The protein below binds the small molecule below.
Small molecule (SMILES): CC(=O)N[C@H]1[C@H](O[C@H]2[C@H](O)[C@@H](NC(C)=O)CO[C@@H]2CO)O[C@H](CO)[C@@H](O)[C@@H]1O

Binding-site contacts:
Ligand atom O7 contacts residue TRP154 of chain 46.E at 4.5 Å.
Ligand atom C7 contacts residue TYR93 of chain 46.E at 4.3 Å (hydrophobic).
Ligand atom N2 contacts residue ASN182 of chain 46.E at 2.9 Å (h-bond).
Ligand atom O4 contacts residue VAL94 of chain 46.E at 3.7 Å.
Ligand atom O7 contacts residue VAL94 of chain 46.E at 3.5 Å.
Ligand atom C3 contacts residue VAL94 of chain 46.E at 4.4 Å (hydrophobic).
Ligand atom C8 contacts residue ASP150 of chain 46.E at 4.3 Å.
Ligand atom C2 contacts residue VAL94 of chain 46.E at 4.3 Å (hydrophobic).
Ligand atom C7 contacts residue ASN182 of chain 46.E at 3.1 Å.
Ligand atom C2 contacts residue ASN182 of chain 46.E at 2.5 Å.
Ligand atom C5 contacts residue ASN182 of chain 46.E at 3.6 Å.
Ligand atom C8 contacts residue ASN182 of chain 46.E at 4.3 Å.
Ligand atom O7 contacts residue ASN182 of chain 46.E at 2.9 Å (h-bond).
Ligand atom N2 contacts residue TYR93 of chain 46.E at 3.3 Å (h-bond).
Ligand atom C1 contacts residue TYR93 of chain 46.E at 3.8 Å (hydrophobic).
Ligand atom O7 contacts residue LEU70 of chain 46.E at 3.7 Å.
Ligand atom C7 contacts residue TRP154 of chain 46.E at 4.5 Å (hydrophobic).
Ligand atom C8 contacts residue TYR93 of chain 46.E at 4.4 Å (hydrophobic).
Ligand atom O3 contacts residue VAL94 of chain 46.E at 4.5 Å.
Ligand atom C8 contacts residue TRP154 of chain 46.E at 3.6 Å (hydrophobic).
Ligand atom C2 contacts residue TYR93 of chain 46.E at 3.8 Å (hydrophobic).
Ligand atom C4 contacts residue ASN182 of chain 46.E at 4.3 Å.
Ligand atom C3 contacts residue ASN182 of chain 46.E at 3.8 Å.
Ligand atom C1 contacts residue ASN182 of chain 46.E at 1.4 Å.
Ligand atom O5 contacts residue ASN182 of chain 46.E at 2.4 Å (h-bond).
Ligand atom C3 contacts residue TYR93 of chain 46.E at 3.8 Å (hydrophobic).

Sequence of chain 46.E:
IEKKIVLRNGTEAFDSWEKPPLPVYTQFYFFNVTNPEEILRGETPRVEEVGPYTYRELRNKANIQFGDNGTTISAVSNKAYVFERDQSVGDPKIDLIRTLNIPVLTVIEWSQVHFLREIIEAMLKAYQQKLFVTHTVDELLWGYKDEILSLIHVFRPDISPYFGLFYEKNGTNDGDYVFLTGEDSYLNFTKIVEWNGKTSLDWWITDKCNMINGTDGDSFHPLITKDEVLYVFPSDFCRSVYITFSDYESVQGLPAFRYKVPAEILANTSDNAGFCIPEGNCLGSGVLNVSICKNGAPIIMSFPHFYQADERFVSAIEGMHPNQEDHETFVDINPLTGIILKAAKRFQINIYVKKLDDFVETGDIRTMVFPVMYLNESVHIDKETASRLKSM